Sequence of chain 1.E:
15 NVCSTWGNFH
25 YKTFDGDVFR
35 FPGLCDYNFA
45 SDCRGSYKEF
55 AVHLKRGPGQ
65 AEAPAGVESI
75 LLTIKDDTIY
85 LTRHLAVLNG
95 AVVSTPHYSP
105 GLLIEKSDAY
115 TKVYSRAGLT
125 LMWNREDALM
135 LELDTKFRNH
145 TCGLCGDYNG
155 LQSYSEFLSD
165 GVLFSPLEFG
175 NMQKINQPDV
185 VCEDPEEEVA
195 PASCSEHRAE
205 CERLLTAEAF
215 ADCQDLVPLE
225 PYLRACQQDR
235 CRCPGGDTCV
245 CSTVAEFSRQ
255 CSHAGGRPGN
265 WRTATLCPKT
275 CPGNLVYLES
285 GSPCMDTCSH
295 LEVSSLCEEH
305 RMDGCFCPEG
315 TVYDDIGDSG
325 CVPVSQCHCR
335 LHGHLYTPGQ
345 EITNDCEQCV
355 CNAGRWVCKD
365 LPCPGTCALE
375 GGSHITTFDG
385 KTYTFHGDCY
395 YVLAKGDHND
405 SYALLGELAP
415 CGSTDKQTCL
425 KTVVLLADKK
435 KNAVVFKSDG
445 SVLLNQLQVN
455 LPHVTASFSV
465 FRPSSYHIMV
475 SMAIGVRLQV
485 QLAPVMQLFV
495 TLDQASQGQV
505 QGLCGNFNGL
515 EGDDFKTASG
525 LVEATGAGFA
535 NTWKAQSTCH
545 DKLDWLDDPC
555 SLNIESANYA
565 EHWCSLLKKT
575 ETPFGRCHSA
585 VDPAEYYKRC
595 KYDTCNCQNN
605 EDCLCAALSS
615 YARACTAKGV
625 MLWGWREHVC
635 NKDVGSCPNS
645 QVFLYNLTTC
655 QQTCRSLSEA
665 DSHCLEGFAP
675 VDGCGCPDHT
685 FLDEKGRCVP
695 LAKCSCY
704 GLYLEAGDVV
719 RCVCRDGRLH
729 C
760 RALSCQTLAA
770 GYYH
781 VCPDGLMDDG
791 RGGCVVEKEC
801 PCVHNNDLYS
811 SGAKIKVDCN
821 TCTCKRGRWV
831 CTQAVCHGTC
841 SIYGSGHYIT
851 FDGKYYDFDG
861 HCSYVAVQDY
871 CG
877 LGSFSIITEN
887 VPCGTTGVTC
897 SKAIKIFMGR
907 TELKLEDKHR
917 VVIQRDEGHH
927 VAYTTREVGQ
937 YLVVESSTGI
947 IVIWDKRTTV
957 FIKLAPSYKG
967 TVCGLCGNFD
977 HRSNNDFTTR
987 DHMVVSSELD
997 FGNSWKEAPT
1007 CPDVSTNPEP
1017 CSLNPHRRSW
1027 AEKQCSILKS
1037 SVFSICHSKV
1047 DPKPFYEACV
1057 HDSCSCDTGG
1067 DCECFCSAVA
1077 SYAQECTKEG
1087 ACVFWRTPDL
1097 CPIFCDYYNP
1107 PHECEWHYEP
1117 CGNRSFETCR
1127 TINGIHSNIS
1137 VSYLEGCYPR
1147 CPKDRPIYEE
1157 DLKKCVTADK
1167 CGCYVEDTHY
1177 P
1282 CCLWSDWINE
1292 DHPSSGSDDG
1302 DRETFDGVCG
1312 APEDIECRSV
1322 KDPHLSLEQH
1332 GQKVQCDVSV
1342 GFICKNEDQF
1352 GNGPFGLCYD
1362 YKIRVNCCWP

Binding-site contacts:
Ligand atom C4 contacts residue ASN153 of chain 1.E at 4.5 Å.
Ligand atom O4 contacts residue ARG142 of chain 1.E at 4.2 Å.
Ligand atom C3 contacts residue ASN153 of chain 1.E at 4.3 Å.
Ligand atom O7 contacts residue ASN143 of chain 1.E at 2.9 Å (h-bond).
Ligand atom C7 contacts residue ASN143 of chain 1.E at 3.8 Å.
Ligand atom O6 contacts residue ARG142 of chain 1.E at 4.1 Å.
Ligand atom C3 contacts residue ASN143 of chain 1.E at 3.7 Å.
Ligand atom O5 contacts residue ASN143 of chain 1.E at 2.4 Å (h-bond).
Ligand atom O6 contacts residue ASN143 of chain 1.E at 3.2 Å (h-bond).
Ligand atom C1 contacts residue ASN143 of chain 1.E at 1.5 Å.
Ligand atom C6 contacts residue ARG142 of chain 1.E at 3.8 Å.
Ligand atom C4 contacts residue ASN143 of chain 1.E at 3.6 Å.
Ligand atom O7 contacts residue ASN153 of chain 1.E at 4.1 Å.
Ligand atom O3 contacts residue ASN153 of chain 1.E at 3.3 Å (h-bond).
Ligand atom N2 contacts residue ASN143 of chain 1.E at 3.6 Å.
Ligand atom C2 contacts residue ASN143 of chain 1.E at 2.6 Å.
Ligand atom C5 contacts residue ASN143 of chain 1.E at 3.2 Å.
Ligand atom C6 contacts residue ASN143 of chain 1.E at 3.3 Å.

The small molecule below binds the protein below.
Small molecule (SMILES): CC(=O)N[C@@H]1[C@@H](O)[C@H](O)[C@@H](CO)O[C@H]1O